This protein binds this small molecule.
Small molecule (SMILES): CC[C@H](C)[C@H](NC(=O)[C@@H](N)/C=C/C(=O)O)C(=O)N1CCC[C@H]1C(=O)N[C@H](C(=O)N1CCC[C@H]1C(=O)N[C@H](C(=O)N[C@@H](CCC(N)=O)C(=O)N1CCC[C@H]1C(=O)N[C@H](C=O)CO)C(C)C)C(C)C

Binding-site contacts:
Ligand atom O contacts residue LEU65 of chain 1.H at 3.2 Å (h-bond).
Ligand atom N contacts residue VAL19 of chain 1.H at 2.8 Å (h-bond).
Ligand atom O contacts residue LEU65 of chain 1.H at 3.1 Å (h-bond).
Ligand atom CG contacts residue VAL21 of chain 1.H at 3.3 Å (hydrophobic).
Ligand atom O contacts residue SER63 of chain 1.H at 3.5 Å (h-bond).
Ligand atom N contacts residue VAL22 of chain 1.H at 3.8 Å.
Ligand atom CG1 contacts residue SER63 of chain 1.H at 3.8 Å.
Ligand atom C contacts residue ALA64 of chain 1.H at 3.8 Å (hydrophobic).
Ligand atom CD contacts residue SER63 of chain 1.H at 3.3 Å.
Ligand atom C contacts residue SER63 of chain 1.H at 3.8 Å.
Ligand atom CA contacts residue VAL21 of chain 1.H at 3.7 Å (hydrophobic).
Ligand atom O contacts residue LYS20 of chain 1.H at 3.2 Å.
Ligand atom CG2 contacts residue LEU71 of chain 1.H at 3.7 Å (hydrophobic).
Ligand atom CG1 contacts residue ILE17 of chain 1.H at 3.9 Å (hydrophobic).
Ligand atom OE2 contacts residue GLY23 of chain 1.H at 3.4 Å (h-bond).
Ligand atom N contacts residue SER63 of chain 1.H at 2.9 Å (h-bond).
Ligand atom OE1 contacts residue GLY23 of chain 1.H at 3.4 Å (h-bond).
Ligand atom CB contacts residue SER63 of chain 1.H at 3.7 Å.
Ligand atom CB contacts residue VAL19 of chain 1.H at 3.7 Å (hydrophobic).
Ligand atom CA contacts residue SER63 of chain 1.H at 3.8 Å.
Ligand atom CD contacts residue GLY23 of chain 1.H at 3.3 Å.
Ligand atom CG2 contacts residue LEU65 of chain 1.H at 3.7 Å (hydrophobic).
Ligand atom O contacts residue SER66 of chain 1.H at 3.7 Å.
Ligand atom CG contacts residue GLY23 of chain 1.H at 3.8 Å.
Ligand atom O contacts residue LEU65 of chain 1.H at 2.9 Å (h-bond).
Ligand atom CG contacts residue SER63 of chain 1.H at 3.8 Å.
Ligand atom CB contacts residue SER63 of chain 1.H at 3.3 Å.
Ligand atom C contacts residue VAL21 of chain 1.H at 3.7 Å (hydrophobic).
Ligand atom O contacts residue ALA64 of chain 1.H at 3.2 Å.
Ligand atom C contacts residue LEU65 of chain 1.H at 3.5 Å (hydrophobic).
Ligand atom OE1 contacts residue SER63 of chain 1.H at 3.0 Å (h-bond).
Ligand atom O contacts residue VAL21 of chain 1.H at 2.8 Å (h-bond).
Ligand atom CA contacts residue SER63 of chain 1.H at 3.6 Å.
Ligand atom C contacts residue VAL19 of chain 1.H at 3.8 Å (hydrophobic).
Ligand atom CD1 contacts residue PRO58 of chain 1.H at 3.8 Å (hydrophobic).
Ligand atom O contacts residue VAL19 of chain 1.H at 3.4 Å (h-bond).
Ligand atom CG1 contacts residue VAL61 of chain 1.H at 3.5 Å (hydrophobic).
Ligand atom CA contacts residue VAL19 of chain 1.H at 3.5 Å (hydrophobic).
Ligand atom N contacts residue VAL21 of chain 1.H at 3.0 Å (h-bond).
Ligand atom N contacts residue VAL21 of chain 1.H at 3.2 Å (h-bond).

Sequence of chain 1.H:
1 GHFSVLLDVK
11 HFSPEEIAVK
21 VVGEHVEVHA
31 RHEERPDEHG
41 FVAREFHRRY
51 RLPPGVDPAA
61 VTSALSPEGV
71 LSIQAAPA